Sequence of chain 2.A:
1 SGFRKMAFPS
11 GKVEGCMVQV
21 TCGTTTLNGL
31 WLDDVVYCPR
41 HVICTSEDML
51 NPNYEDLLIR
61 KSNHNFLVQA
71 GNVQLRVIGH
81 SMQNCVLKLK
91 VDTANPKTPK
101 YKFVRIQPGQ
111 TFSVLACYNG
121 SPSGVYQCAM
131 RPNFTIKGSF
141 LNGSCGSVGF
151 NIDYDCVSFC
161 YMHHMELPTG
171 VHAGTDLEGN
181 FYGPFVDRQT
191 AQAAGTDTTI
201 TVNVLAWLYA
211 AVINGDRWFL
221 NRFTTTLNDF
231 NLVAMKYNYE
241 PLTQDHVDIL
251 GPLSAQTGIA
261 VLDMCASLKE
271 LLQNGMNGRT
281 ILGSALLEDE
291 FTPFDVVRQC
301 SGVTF

This protein binds this small molecule.
Small molecule (SMILES): O=c1n(C[C@H]2CO2)c(=O)n(C[C@H]2CO2)c(=O)n1C[C@H]1CO1

Binding-site contacts:
Ligand atom O21 contacts residue MET165 of chain 2.A at 3.5 Å.
Ligand atom O21 contacts residue S7H1 of chain 2.B at 2.1 Å.
Ligand atom C20 contacts residue PHE140 of chain 2.A at 3.8 Å (hydrophobic).
Ligand atom C08 contacts residue S7H1 of chain 2.B at 0.6 Å.
Ligand atom O01 contacts residue ASN142 of chain 2.A at 3.0 Å (h-bond).
Ligand atom C18 contacts residue S7H1 of chain 2.B at 1.4 Å.
Ligand atom C20 contacts residue HIS163 of chain 2.A at 3.8 Å.
Ligand atom N10 contacts residue S7H1 of chain 2.B at 0.4 Å (h-bond).
Ligand atom N17 contacts residue ASN142 of chain 2.A at 3.9 Å.
Ligand atom C19 contacts residue S7H1 of chain 2.B at 0.9 Å.
Ligand atom O07 contacts residue S7H1 of chain 2.B at 2.9 Å.
Ligand atom O16 contacts residue S7H1 of chain 2.B at 1.0 Å (h-bond).
Ligand atom O01 contacts residue S7H1 of chain 2.B at 0.6 Å (h-bond).
Ligand atom O14 contacts residue MET49 of chain 2.A at 3.4 Å.
Ligand atom C15 contacts residue S7H1 of chain 2.B at 0.6 Å.
Ligand atom C13 contacts residue S7H1 of chain 2.B at 0.5 Å.
Ligand atom C11 contacts residue S7H1 of chain 2.B at 0.6 Å.
Ligand atom C04 contacts residue S7H1 of chain 2.B at 1.0 Å.
Ligand atom C20 contacts residue LEU141 of chain 2.A at 3.8 Å (hydrophobic).
Ligand atom C12 contacts residue S7H1 of chain 2.B at 0.5 Å.
Ligand atom O14 contacts residue S7H1 of chain 2.B at 0.6 Å (h-bond).
Ligand atom C11 contacts residue MET165 of chain 2.A at 3.7 Å (hydrophobic).
Ligand atom C02 contacts residue S7H1 of chain 2.B at 0.3 Å.
Ligand atom N17 contacts residue S7H1 of chain 2.B at 0.7 Å (h-bond).
Ligand atom C13 contacts residue GLN189 of chain 2.A at 4.0 Å.
Ligand atom O09 contacts residue MET49 of chain 2.A at 3.8 Å.
Ligand atom O21 contacts residue HIS163 of chain 2.A at 3.2 Å (h-bond).
Ligand atom O09 contacts residue S7H1 of chain 2.B at 1.1 Å (h-bond).
Ligand atom C05 contacts residue S7H1 of chain 2.B at 2.3 Å.
Ligand atom C19 contacts residue CYS145 of chain 2.A at 3.9 Å (hydrophobic).
Ligand atom O16 contacts residue MET165 of chain 2.A at 3.2 Å.
Ligand atom C20 contacts residue S7H1 of chain 2.B at 2.3 Å.
Ligand atom O16 contacts residue HIS164 of chain 2.A at 3.9 Å.
Ligand atom C18 contacts residue ASN142 of chain 2.A at 3.2 Å.
Ligand atom C20 contacts residue SER144 of chain 2.A at 4.0 Å.
Ligand atom C06 contacts residue S7H1 of chain 2.B at 2.9 Å.
Ligand atom N03 contacts residue S7H1 of chain 2.B at 0.5 Å (h-bond).
Ligand atom O16 contacts residue GLU166 of chain 2.A at 3.1 Å (salt-bridge).
Ligand atom O21 contacts residue GLU166 of chain 2.A at 3.0 Å (salt-bridge).
Ligand atom C02 contacts residue ASN142 of chain 2.A at 3.8 Å.